Sequence of chain 1.B:
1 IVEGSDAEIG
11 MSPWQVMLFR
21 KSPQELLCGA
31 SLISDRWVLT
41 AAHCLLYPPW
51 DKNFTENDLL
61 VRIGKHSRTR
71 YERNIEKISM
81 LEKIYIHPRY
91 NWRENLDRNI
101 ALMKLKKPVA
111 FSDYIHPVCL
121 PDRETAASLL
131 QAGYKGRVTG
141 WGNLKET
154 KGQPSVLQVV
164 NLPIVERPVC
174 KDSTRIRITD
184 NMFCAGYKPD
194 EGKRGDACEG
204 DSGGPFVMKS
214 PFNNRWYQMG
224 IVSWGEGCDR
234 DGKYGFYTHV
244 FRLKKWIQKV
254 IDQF

Binding-site contacts:
Ligand atom NH2 contacts residue GLY230 of chain 1.B at 3.1 Å (h-bond).
Ligand atom CB contacts residue ILE179 of chain 1.B at 3.5 Å (hydrophobic).
Ligand atom CG2 contacts residue GLU229 of chain 1.B at 3.2 Å.
Ligand atom NH1 contacts residue TRP227 of chain 1.B at 3.5 Å (h-bond).
Ligand atom CA contacts residue GLU202 of chain 1.B at 3.5 Å.
Ligand atom CZ contacts residue GLY228 of chain 1.B at 3.6 Å.
Ligand atom CB contacts residue LEU96 of chain 1.B at 3.4 Å (hydrophobic).
Ligand atom O contacts residue GLY228 of chain 1.B at 2.9 Å (h-bond).
Ligand atom C contacts residue TRP227 of chain 1.B at 3.8 Å (hydrophobic).
Ligand atom CB contacts residue SER205 of chain 1.B at 3.5 Å.
Ligand atom O contacts residue GLY203 of chain 1.B at 2.9 Å (h-bond).
Ligand atom N contacts residue GLU229 of chain 1.B at 3.4 Å.
Ligand atom NH1 contacts residue GLY238 of chain 1.B at 3.6 Å.
Ligand atom O contacts residue TRP50 of chain 1.B at 3.6 Å.
Ligand atom CZ contacts residue ASP199 of chain 1.B at 3.5 Å.
Ligand atom O contacts residue GLU202 of chain 1.B at 2.4 Å (salt-bridge).
Ligand atom N contacts residue SER226 of chain 1.B at 3.5 Å (h-bond).
Ligand atom O contacts residue TRP227 of chain 1.B at 3.2 Å.
Ligand atom NH2 contacts residue ASP199 of chain 1.B at 3.1 Å (salt-bridge).
Ligand atom CD1 contacts residue ARG233 of chain 1.B at 3.2 Å.
Ligand atom NH2 contacts residue GLY228 of chain 1.B at 3.2 Å.
Ligand atom N contacts residue HIS43 of chain 1.B at 3.5 Å.
Ligand atom OXT contacts residue SER205 of chain 1.B at 3.4 Å (h-bond).
Ligand atom C contacts residue GLU202 of chain 1.B at 3.5 Å.
Ligand atom O contacts residue ASP204 of chain 1.B at 3.7 Å.
Ligand atom NH1 contacts residue ASP199 of chain 1.B at 3.5 Å (salt-bridge).
Ligand atom O contacts residue SER205 of chain 1.B at 2.5 Å (h-bond).
Ligand atom O contacts residue GLU202 of chain 1.B at 3.6 Å.
Ligand atom CG contacts residue TRP50 of chain 1.B at 3.2 Å (hydrophobic).
Ligand atom CA contacts residue GLU229 of chain 1.B at 3.2 Å.
Ligand atom CA contacts residue TRP227 of chain 1.B at 3.4 Å (hydrophobic).
Ligand atom CG contacts residue ILE179 of chain 1.B at 3.4 Å (hydrophobic).
Ligand atom OXT contacts residue HIS43 of chain 1.B at 3.5 Å (h-bond).
Ligand atom O contacts residue ARG233 of chain 1.B at 3.4 Å (salt-bridge).
Ligand atom CB contacts residue GLU229 of chain 1.B at 3.4 Å.
Ligand atom CB contacts residue HIS43 of chain 1.B at 3.1 Å.
Ligand atom N contacts residue GLY228 of chain 1.B at 3.2 Å (h-bond).
Ligand atom CG1 contacts residue ARG233 of chain 1.B at 2.9 Å.
Ligand atom C contacts residue SER205 of chain 1.B at 3.1 Å.
Ligand atom CG contacts residue TRP227 of chain 1.B at 3.4 Å (hydrophobic).

This small molecule binds to this protein.
Small molecule (SMILES): CC[C@H](C)[C@H](NC(=O)[C@H](CO)NC(=O)[C@@H]1CCCN1C(=O)[C@@H](N)[C@@H](C)O)C(=O)N[C@@H](CC(C)C)C(=O)N1CCC[C@H]1C(=O)N[C@@H](C)C(=O)N1CCC[C@H]1C(=O)N[C@@H](CCCN=C(N)N)C(=O)O